Binding-site contacts:
Ligand atom C7 contacts residue TYR1055 of chain 1.C at 3.6 Å (hydrophobic).
Ligand atom C2 contacts residue ASN991 of chain 1.C at 2.5 Å.
Ligand atom C3 contacts residue ASN991 of chain 1.C at 3.8 Å.
Ligand atom O4 contacts residue ARG1271 of chain 1.C at 4.1 Å.
Ligand atom C8 contacts residue ASP988 of chain 1.C at 3.8 Å.
Ligand atom C2 contacts residue ARG1271 of chain 1.C at 4.1 Å.
Ligand atom C8 contacts residue ASN991 of chain 1.C at 4.4 Å.
Ligand atom O7 contacts residue ARG1271 of chain 1.C at 4.4 Å.
Ligand atom C6 contacts residue ASN991 of chain 1.C at 4.4 Å.
Ligand atom C4 contacts residue ASN991 of chain 1.C at 4.2 Å.
Ligand atom O7 contacts residue TYR1055 of chain 1.C at 3.8 Å.
Ligand atom N2 contacts residue GLU992 of chain 1.C at 3.2 Å (salt-bridge).
Ligand atom C8 contacts residue TYR1055 of chain 1.C at 3.5 Å (hydrophobic).
Ligand atom C3 contacts residue ARG1271 of chain 1.C at 4.4 Å.
Ligand atom O5 contacts residue ASN991 of chain 1.C at 2.3 Å (h-bond).
Ligand atom C7 contacts residue ASN991 of chain 1.C at 3.4 Å.
Ligand atom C1 contacts residue ASN991 of chain 1.C at 1.4 Å.
Ligand atom N2 contacts residue ASN991 of chain 1.C at 2.9 Å (h-bond).
Ligand atom C8 contacts residue GLU992 of chain 1.C at 3.6 Å.
Ligand atom O2 contacts residue ARG1271 of chain 1.C at 2.8 Å (salt-bridge).
Ligand atom O7 contacts residue ASN991 of chain 1.C at 3.5 Å (h-bond).
Ligand atom O6 contacts residue ASN991 of chain 1.C at 3.8 Å.
Ligand atom C7 contacts residue GLU992 of chain 1.C at 3.9 Å.
Ligand atom N2 contacts residue TYR1055 of chain 1.C at 4.3 Å.
Ligand atom C5 contacts residue ASN991 of chain 1.C at 3.6 Å.
Ligand atom C1 contacts residue TYR1055 of chain 1.C at 4.3 Å (hydrophobic).
Ligand atom C2 contacts residue GLU992 of chain 1.C at 4.0 Å.

Sequence of chain 1.C:
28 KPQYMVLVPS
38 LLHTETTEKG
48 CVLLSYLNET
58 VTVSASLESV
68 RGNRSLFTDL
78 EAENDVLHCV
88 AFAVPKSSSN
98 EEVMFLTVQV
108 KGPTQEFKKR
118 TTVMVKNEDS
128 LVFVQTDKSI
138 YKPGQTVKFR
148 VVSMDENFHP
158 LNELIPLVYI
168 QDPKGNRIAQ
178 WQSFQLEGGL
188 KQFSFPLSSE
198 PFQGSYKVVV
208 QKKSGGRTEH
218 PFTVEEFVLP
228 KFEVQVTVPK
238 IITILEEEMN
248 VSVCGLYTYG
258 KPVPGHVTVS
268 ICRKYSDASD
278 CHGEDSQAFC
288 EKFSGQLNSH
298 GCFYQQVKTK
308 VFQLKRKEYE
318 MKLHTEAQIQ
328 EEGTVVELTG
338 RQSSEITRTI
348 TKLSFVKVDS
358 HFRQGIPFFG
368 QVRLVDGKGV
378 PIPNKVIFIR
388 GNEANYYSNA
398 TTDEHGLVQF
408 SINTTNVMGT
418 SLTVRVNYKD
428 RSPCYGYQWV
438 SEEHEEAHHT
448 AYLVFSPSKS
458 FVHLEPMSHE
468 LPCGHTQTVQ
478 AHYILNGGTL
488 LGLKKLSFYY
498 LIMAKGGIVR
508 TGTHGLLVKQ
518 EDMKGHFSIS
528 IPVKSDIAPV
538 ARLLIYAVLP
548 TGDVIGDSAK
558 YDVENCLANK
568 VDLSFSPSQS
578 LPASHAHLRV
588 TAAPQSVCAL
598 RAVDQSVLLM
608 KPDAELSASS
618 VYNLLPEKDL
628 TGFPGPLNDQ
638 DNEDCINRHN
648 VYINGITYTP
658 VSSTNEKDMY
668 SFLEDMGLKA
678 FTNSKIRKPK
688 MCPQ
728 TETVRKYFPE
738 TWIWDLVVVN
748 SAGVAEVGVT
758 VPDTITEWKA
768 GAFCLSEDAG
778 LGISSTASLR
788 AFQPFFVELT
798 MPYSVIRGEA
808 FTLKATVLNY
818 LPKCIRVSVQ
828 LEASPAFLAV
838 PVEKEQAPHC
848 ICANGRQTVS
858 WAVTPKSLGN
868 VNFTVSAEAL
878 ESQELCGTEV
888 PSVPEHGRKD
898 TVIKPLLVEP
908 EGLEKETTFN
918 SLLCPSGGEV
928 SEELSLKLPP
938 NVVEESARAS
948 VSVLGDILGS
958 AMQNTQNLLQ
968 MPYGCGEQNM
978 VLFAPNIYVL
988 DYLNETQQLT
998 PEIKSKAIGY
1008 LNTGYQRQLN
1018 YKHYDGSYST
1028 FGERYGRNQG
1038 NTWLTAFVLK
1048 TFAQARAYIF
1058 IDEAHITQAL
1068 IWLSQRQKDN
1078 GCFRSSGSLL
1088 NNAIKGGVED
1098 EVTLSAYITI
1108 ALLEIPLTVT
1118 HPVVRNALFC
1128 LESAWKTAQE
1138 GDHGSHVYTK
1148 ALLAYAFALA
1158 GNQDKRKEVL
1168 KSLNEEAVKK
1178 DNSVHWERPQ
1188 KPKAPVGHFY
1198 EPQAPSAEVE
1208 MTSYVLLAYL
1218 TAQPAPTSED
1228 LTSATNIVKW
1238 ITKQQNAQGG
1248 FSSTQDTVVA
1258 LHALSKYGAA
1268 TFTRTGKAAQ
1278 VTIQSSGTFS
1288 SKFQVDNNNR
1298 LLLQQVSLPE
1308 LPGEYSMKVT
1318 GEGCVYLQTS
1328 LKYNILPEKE

A protein and the small-molecule ligand that binds it are described below.
Small molecule (SMILES): CC(=O)N[C@H]1[C@H](O[C@H]2[C@H](O)[C@@H](NC(C)=O)CO[C@@H]2CO)O[C@H](CO)[C@@H](O[C@@H]2O[C@H](CO)[C@@H](O)[C@H](O)[C@@H]2O)[C@@H]1O